Binding-site contacts:
Ligand atom CG2 contacts residue VAL4 of chain 12.E at 3.4 Å (hydrophobic).
Ligand atom N contacts residue GLN3 of chain 12.E at 4.5 Å.
Ligand atom C contacts residue ALA2 of chain 12.E at 4.0 Å (hydrophobic).
Ligand atom O contacts residue VAL4 of chain 12.E at 3.2 Å (h-bond).
Ligand atom CB contacts residue GLN3 of chain 12.E at 4.0 Å.
Ligand atom C contacts residue ALA2 of chain 12.E at 3.5 Å (hydrophobic).
Ligand atom CA contacts residue ALA2 of chain 12.E at 3.9 Å (hydrophobic).
Ligand atom CG2 contacts residue ALA2 of chain 12.E at 4.0 Å (hydrophobic).
Ligand atom CB contacts residue ALA2 of chain 12.E at 4.4 Å (hydrophobic).
Ligand atom CA contacts residue GLN3 of chain 12.E at 4.5 Å.
Ligand atom CB contacts residue VAL4 of chain 12.E at 4.4 Å (hydrophobic).
Ligand atom O contacts residue VAL4 of chain 12.E at 4.4 Å.
Ligand atom CA contacts residue VAL4 of chain 12.E at 3.3 Å (hydrophobic).
Ligand atom CG2 contacts residue SER5 of chain 12.E at 3.4 Å.
Ligand atom CG1 contacts residue GLN3 of chain 12.E at 3.3 Å.
Ligand atom N contacts residue VAL4 of chain 12.E at 3.1 Å (h-bond).
Ligand atom CB contacts residue VAL4 of chain 12.E at 4.0 Å (hydrophobic).
Ligand atom C contacts residue VAL4 of chain 12.E at 3.5 Å (hydrophobic).
Ligand atom OG contacts residue GLN3 of chain 12.E at 3.3 Å (h-bond).
Ligand atom OE2 contacts residue VAL4 of chain 12.E at 3.7 Å.
Ligand atom CD contacts residue VAL4 of chain 12.E at 3.6 Å (hydrophobic).
Ligand atom CG2 contacts residue GLN3 of chain 12.E at 3.5 Å.
Ligand atom O contacts residue GLN3 of chain 12.E at 2.9 Å (h-bond).
Ligand atom O contacts residue ALA2 of chain 12.E at 4.0 Å.
Ligand atom CA contacts residue VAL4 of chain 12.E at 4.1 Å (hydrophobic).
Ligand atom CG contacts residue VAL4 of chain 12.E at 4.4 Å (hydrophobic).
Ligand atom CG1 contacts residue ALA2 of chain 12.E at 4.5 Å (hydrophobic).
Ligand atom N contacts residue VAL4 of chain 12.E at 4.3 Å.
Ligand atom OE1 contacts residue VAL4 of chain 12.E at 3.6 Å.
Ligand atom CB contacts residue ALA2 of chain 12.E at 3.3 Å (hydrophobic).
Ligand atom OE1 contacts residue ASN25 of chain 12.E at 4.2 Å.
Ligand atom N contacts residue GLY1 of chain 12.E at 4.5 Å.
Ligand atom C contacts residue VAL4 of chain 12.E at 4.0 Å (hydrophobic).
Ligand atom C contacts residue GLN3 of chain 12.E at 3.9 Å.
Ligand atom CA contacts residue ALA2 of chain 12.E at 3.3 Å (hydrophobic).
Ligand atom N contacts residue ALA2 of chain 12.E at 2.8 Å (h-bond).
Ligand atom CB contacts residue GLN3 of chain 12.E at 3.7 Å.

The protein below binds the small molecule below.
Small molecule (SMILES): CC[C@H](C)[C@H](N)C(=O)N[C@@H](CO)C(=O)N[C@@H](CCC(=O)O)C(=O)N[C@H](C=O)C(C)C

Sequence of chain 12.E:
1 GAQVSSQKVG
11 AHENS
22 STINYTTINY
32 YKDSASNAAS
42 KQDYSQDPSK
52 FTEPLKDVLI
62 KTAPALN